This protein binds this small molecule.
Small molecule (SMILES): CC(=O)[C@H]1CC[C@H]2[C@@H]3CCC4=CC(=O)CC[C@]4(C)[C@H]3CC[C@]12C

Sequence of chain 1.A:
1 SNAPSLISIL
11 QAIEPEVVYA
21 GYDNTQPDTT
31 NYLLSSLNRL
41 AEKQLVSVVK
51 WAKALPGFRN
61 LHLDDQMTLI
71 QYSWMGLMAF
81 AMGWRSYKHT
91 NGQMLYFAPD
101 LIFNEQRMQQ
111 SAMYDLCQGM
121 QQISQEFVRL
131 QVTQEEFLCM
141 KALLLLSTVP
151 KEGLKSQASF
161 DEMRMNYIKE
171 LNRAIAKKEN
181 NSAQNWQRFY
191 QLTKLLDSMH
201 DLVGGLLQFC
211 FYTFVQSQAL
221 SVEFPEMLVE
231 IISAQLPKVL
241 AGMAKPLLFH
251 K

Binding-site contacts:
Ligand atom C20 contacts residue ASN38 of chain 1.A at 3.9 Å.
Ligand atom C3 contacts residue PHE97 of chain 1.A at 3.8 Å (hydrophobic).
Ligand atom C2 contacts residue LEU40 of chain 1.A at 4.0 Å (hydrophobic).
Ligand atom C12 contacts residue LEU37 of chain 1.A at 3.7 Å (hydrophobic).
Ligand atom C18 contacts residue MET75 of chain 1.A at 3.8 Å (hydrophobic).
Ligand atom C20 contacts residue PHE209 of chain 1.A at 4.0 Å (hydrophobic).
Ligand atom C4 contacts residue PHE97 of chain 1.A at 4.0 Å (hydrophobic).
Ligand atom O20 contacts residue CYS210 of chain 1.A at 3.2 Å.
Ligand atom C1 contacts residue PHE97 of chain 1.A at 4.2 Å (hydrophobic).
Ligand atom O20 contacts residue THR213 of chain 1.A at 3.1 Å (h-bond).
Ligand atom C4 contacts residue MET78 of chain 1.A at 3.8 Å (hydrophobic).
Ligand atom C15 contacts residue LEU206 of chain 1.A at 4.0 Å (hydrophobic).
Ligand atom C21 contacts residue ASN38 of chain 1.A at 3.2 Å.
Ligand atom C5 contacts residue MET82 of chain 1.A at 4.0 Å (hydrophobic).
Ligand atom C3 contacts residue GLN44 of chain 1.A at 3.5 Å.
Ligand atom C6 contacts residue MET75 of chain 1.A at 3.9 Å (hydrophobic).
Ligand atom C16 contacts residue PHE209 of chain 1.A at 3.6 Å (hydrophobic).
Ligand atom C18 contacts residue ASN38 of chain 1.A at 4.0 Å.
Ligand atom C11 contacts residue ASN38 of chain 1.A at 4.1 Å.
Ligand atom C16 contacts residue MET113 of chain 1.A at 3.8 Å (hydrophobic).
Ligand atom C11 contacts residue ALA41 of chain 1.A at 4.0 Å (hydrophobic).
Ligand atom C2 contacts residue GLN44 of chain 1.A at 3.3 Å.
Ligand atom C19 contacts residue MET78 of chain 1.A at 3.7 Å (hydrophobic).
Ligand atom O3 contacts residue PHE97 of chain 1.A at 3.7 Å.
Ligand atom C21 contacts residue LEU34 of chain 1.A at 4.0 Å (hydrophobic).
Ligand atom O3 contacts residue MET78 of chain 1.A at 4.0 Å.
Ligand atom C4 contacts residue MET82 of chain 1.A at 3.5 Å (hydrophobic).
Ligand atom C12 contacts residue ASN38 of chain 1.A at 3.3 Å.
Ligand atom O3 contacts residue GLN44 of chain 1.A at 3.1 Å (h-bond).
Ligand atom C18 contacts residue CYS210 of chain 1.A at 4.0 Å (hydrophobic).
Ligand atom C7 contacts residue MET75 of chain 1.A at 4.0 Å (hydrophobic).
Ligand atom C11 contacts residue LEU37 of chain 1.A at 3.6 Å (hydrophobic).
Ligand atom C8 contacts residue MET75 of chain 1.A at 3.9 Å (hydrophobic).
Ligand atom C1 contacts residue LEU37 of chain 1.A at 3.9 Å (hydrophobic).
Ligand atom C20 contacts residue THR213 of chain 1.A at 4.0 Å.
Ligand atom C19 contacts residue ALA41 of chain 1.A at 3.9 Å (hydrophobic).
Ligand atom O20 contacts residue PHE209 of chain 1.A at 3.6 Å.
Ligand atom C6 contacts residue MET82 of chain 1.A at 3.6 Å (hydrophobic).
Ligand atom O3 contacts residue ARG85 of chain 1.A at 3.1 Å (salt-bridge).
Ligand atom C7 contacts residue MET120 of chain 1.A at 4.0 Å (hydrophobic).